A small-molecule ligand and the protein it binds are described below.
Small molecule (SMILES): CC(=O)N[C@@H]1[C@@H](O)[C@H](O)[C@@H](CO)O[C@H]1O

Binding-site contacts:
Ligand atom O6 contacts residue ILE292 of chain 1.E at 3.9 Å.
Ligand atom C6 contacts residue ILE292 of chain 1.E at 3.9 Å (hydrophobic).
Ligand atom C5 contacts residue ILE292 of chain 1.E at 4.2 Å (hydrophobic).
Ligand atom N2 contacts residue ASN271 of chain 1.E at 2.9 Å (h-bond).
Ligand atom C1 contacts residue ASN271 of chain 1.E at 1.4 Å.
Ligand atom O5 contacts residue ASN271 of chain 1.E at 2.4 Å (h-bond).
Ligand atom C3 contacts residue ASN271 of chain 1.E at 3.8 Å.
Ligand atom C8 contacts residue VAL410 of chain 1.E at 3.8 Å (hydrophobic).
Ligand atom C2 contacts residue ASN271 of chain 1.E at 2.5 Å.
Ligand atom C4 contacts residue ASN271 of chain 1.E at 4.2 Å.
Ligand atom O5 contacts residue ILE292 of chain 1.E at 3.5 Å.
Ligand atom C5 contacts residue ASN271 of chain 1.E at 3.7 Å.
Ligand atom C8 contacts residue ASN271 of chain 1.E at 4.5 Å.
Ligand atom C7 contacts residue ASN271 of chain 1.E at 3.4 Å.
Ligand atom C1 contacts residue ILE292 of chain 1.E at 4.3 Å (hydrophobic).
Ligand atom O7 contacts residue ASN271 of chain 1.E at 3.4 Å (h-bond).

Sequence of chain 1.E:
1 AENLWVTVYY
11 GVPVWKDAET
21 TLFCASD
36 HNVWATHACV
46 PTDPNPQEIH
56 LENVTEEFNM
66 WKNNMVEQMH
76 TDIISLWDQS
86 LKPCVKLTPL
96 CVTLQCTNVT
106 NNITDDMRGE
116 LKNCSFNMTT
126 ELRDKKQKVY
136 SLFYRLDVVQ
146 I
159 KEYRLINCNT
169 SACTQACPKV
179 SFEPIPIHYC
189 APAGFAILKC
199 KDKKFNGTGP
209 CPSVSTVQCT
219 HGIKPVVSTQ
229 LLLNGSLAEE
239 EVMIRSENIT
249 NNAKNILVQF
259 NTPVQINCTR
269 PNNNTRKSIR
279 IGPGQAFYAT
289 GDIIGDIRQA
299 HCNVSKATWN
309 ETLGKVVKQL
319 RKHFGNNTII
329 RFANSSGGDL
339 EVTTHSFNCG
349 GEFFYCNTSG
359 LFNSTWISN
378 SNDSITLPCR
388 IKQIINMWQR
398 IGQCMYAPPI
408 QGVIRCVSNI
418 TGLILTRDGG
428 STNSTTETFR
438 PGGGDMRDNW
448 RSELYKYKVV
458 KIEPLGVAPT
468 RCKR